Binding-site contacts:
Ligand atom C3 contacts residue ASN69 of chain 1.A at 3.8 Å.
Ligand atom O6 contacts residue SER131 of chain 1.A at 3.0 Å (h-bond).
Ligand atom C7 contacts residue ILE130 of chain 1.A at 3.5 Å (hydrophobic).
Ligand atom C6 contacts residue ILE130 of chain 1.A at 3.4 Å (hydrophobic).
Ligand atom C6 contacts residue SER131 of chain 1.A at 3.6 Å.
Ligand atom C5 contacts residue ASP102 of chain 1.A at 4.0 Å.
Ligand atom O4 contacts residue GLN128 of chain 1.A at 3.5 Å (h-bond).
Ligand atom C4 contacts residue ASP102 of chain 1.A at 4.1 Å.
Ligand atom C1 contacts residue THR71 of chain 1.A at 3.9 Å.
Ligand atom O6 contacts residue VAL132 of chain 1.A at 3.8 Å.
Ligand atom C1 contacts residue ILE130 of chain 1.A at 3.6 Å (hydrophobic).
Ligand atom N2 contacts residue ASN69 of chain 1.A at 3.0 Å (h-bond).
Ligand atom O7 contacts residue ILE130 of chain 1.A at 4.0 Å.
Ligand atom O5 contacts residue PHE86 of chain 1.A at 3.9 Å.
Ligand atom C2 contacts residue VAL132 of chain 1.A at 3.9 Å (hydrophobic).
Ligand atom O4 contacts residue TYR136 of chain 1.A at 4.0 Å.
Ligand atom O7 contacts residue ASN69 of chain 1.A at 3.9 Å.
Ligand atom O4 contacts residue ILE130 of chain 1.A at 4.1 Å.
Ligand atom O4 contacts residue VAL132 of chain 1.A at 3.8 Å.
Ligand atom O2 contacts residue GLN128 of chain 1.A at 3.5 Å (h-bond).
Ligand atom O5 contacts residue ASN69 of chain 1.A at 2.3 Å (h-bond).
Ligand atom C6 contacts residue ASN137 of chain 1.A at 4.1 Å.
Ligand atom N2 contacts residue ILE130 of chain 1.A at 2.9 Å (h-bond).
Ligand atom O2 contacts residue ASN140 of chain 1.A at 4.0 Å.
Ligand atom C6 contacts residue VAL132 of chain 1.A at 4.1 Å (hydrophobic).
Ligand atom O6 contacts residue ASP102 of chain 1.A at 2.8 Å (salt-bridge).
Ligand atom C5 contacts residue VAL132 of chain 1.A at 4.1 Å (hydrophobic).
Ligand atom C3 contacts residue ILE130 of chain 1.A at 4.0 Å (hydrophobic).
Ligand atom O6 contacts residue ILE130 of chain 1.A at 3.6 Å (h-bond).
Ligand atom C6 contacts residue ASP102 of chain 1.A at 3.8 Å.
Ligand atom C6 contacts residue PHE86 of chain 1.A at 4.1 Å (hydrophobic).
Ligand atom C6 contacts residue VAL132 of chain 1.A at 4.0 Å (hydrophobic).
Ligand atom O5 contacts residue ASP102 of chain 1.A at 3.5 Å (salt-bridge).
Ligand atom C5 contacts residue ASN69 of chain 1.A at 3.7 Å.
Ligand atom C7 contacts residue ASN69 of chain 1.A at 3.4 Å.
Ligand atom O4 contacts residue VAL132 of chain 1.A at 3.8 Å.
Ligand atom C1 contacts residue ASN69 of chain 1.A at 1.5 Å.
Ligand atom C2 contacts residue ASN69 of chain 1.A at 2.4 Å.
Ligand atom C2 contacts residue ILE130 of chain 1.A at 3.7 Å (hydrophobic).
Ligand atom O6 contacts residue VAL132 of chain 1.A at 3.9 Å.

Sequence of chain 1.A:
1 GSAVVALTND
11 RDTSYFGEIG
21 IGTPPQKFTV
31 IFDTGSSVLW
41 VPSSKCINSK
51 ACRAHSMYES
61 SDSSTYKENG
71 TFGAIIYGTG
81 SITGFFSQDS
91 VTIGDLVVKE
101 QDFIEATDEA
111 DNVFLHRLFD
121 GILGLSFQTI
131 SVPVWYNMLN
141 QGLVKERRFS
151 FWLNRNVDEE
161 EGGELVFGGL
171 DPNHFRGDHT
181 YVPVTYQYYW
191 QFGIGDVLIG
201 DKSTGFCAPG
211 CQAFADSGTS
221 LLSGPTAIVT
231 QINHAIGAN

This protein binds this small molecule.
Small molecule (SMILES): CC(=O)N[C@H]1[C@H](O[C@H]2[C@H](O[C@@H]3O[C@@H](C)[C@@H](O)[C@@H](O)[C@@H]3O)[C@@H](NC(C)=O)CO[C@@H]2CO)O[C@H](CO)[C@@H](O[C@@H]2O[C@H](CO)[C@@H](O)[C@H](O[C@H]3O[C@H](CO)[C@@H](O)[C@H](O)[C@@H]3O)[C@@H]2O)[C@@H]1O